Sequence of chain 1.A:
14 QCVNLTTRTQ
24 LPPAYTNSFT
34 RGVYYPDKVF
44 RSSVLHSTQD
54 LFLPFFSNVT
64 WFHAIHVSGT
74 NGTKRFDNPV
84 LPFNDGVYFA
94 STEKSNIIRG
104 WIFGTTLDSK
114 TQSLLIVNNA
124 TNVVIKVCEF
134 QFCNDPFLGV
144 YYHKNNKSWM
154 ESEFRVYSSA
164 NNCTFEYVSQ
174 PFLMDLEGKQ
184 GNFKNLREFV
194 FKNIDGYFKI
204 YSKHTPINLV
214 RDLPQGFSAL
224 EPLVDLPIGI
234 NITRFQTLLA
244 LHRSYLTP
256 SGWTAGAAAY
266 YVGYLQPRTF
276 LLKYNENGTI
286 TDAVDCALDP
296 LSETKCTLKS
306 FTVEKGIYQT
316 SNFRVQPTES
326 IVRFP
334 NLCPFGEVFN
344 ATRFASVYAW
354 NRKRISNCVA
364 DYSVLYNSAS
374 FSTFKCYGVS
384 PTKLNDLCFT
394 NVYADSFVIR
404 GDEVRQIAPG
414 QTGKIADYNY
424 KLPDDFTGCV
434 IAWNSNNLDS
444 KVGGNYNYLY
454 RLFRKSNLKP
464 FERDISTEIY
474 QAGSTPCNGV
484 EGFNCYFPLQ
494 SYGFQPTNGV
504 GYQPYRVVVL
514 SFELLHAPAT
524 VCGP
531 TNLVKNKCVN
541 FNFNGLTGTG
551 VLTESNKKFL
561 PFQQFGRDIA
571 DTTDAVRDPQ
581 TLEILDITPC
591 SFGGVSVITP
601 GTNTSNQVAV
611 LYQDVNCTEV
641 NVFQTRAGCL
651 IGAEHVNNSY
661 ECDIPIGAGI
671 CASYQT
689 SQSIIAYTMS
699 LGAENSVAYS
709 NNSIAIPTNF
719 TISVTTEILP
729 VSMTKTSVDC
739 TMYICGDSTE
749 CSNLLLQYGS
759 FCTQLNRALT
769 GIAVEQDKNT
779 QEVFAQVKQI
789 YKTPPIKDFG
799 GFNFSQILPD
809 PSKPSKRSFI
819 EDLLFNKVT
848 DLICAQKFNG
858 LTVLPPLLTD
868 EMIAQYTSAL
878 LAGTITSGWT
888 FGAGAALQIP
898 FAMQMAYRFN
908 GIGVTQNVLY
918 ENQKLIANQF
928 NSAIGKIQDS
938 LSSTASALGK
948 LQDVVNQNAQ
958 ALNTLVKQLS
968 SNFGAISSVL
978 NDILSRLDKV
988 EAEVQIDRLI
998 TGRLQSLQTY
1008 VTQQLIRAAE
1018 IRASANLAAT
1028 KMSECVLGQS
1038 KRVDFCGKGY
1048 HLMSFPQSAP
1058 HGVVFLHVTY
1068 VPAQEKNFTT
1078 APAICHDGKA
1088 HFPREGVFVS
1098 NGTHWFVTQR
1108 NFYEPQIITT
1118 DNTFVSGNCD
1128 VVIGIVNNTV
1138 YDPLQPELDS

This protein binds this small molecule.
Small molecule (SMILES): CC(=O)N[C@@H]1[C@@H](O)[C@H](O)[C@@H](CO)O[C@H]1O

Binding-site contacts:
Ligand atom C1 contacts residue ASN1074 of chain 1.B at 1.4 Å.
Ligand atom C7 contacts residue ASN1074 of chain 1.B at 3.8 Å.
Ligand atom N2 contacts residue ASN1074 of chain 1.B at 2.9 Å (h-bond).
Ligand atom O7 contacts residue ASN1074 of chain 1.B at 4.3 Å.
Ligand atom O5 contacts residue ASN1074 of chain 1.B at 2.4 Å (h-bond).
Ligand atom C3 contacts residue ASN1074 of chain 1.B at 3.8 Å.
Ligand atom O6 contacts residue ALA706 of chain 1.B at 3.5 Å.
Ligand atom C8 contacts residue GLU1072 of chain 1.B at 3.2 Å.
Ligand atom C8 contacts residue ASN1074 of chain 1.B at 4.3 Å.
Ligand atom C5 contacts residue ALA706 of chain 1.B at 3.6 Å (hydrophobic).
Ligand atom C8 contacts residue LYS1073 of chain 1.B at 4.3 Å.
Ligand atom C2 contacts residue ASN1074 of chain 1.B at 2.5 Å.
Ligand atom C6 contacts residue ALA706 of chain 1.B at 3.5 Å (hydrophobic).
Ligand atom C1 contacts residue GLN895 of chain 1.A at 4.4 Å.
Ligand atom C5 contacts residue ASN1074 of chain 1.B at 3.7 Å.
Ligand atom C4 contacts residue ASN1074 of chain 1.B at 4.2 Å.
Ligand atom O4 contacts residue ALA706 of chain 1.B at 4.4 Å.
Ligand atom O5 contacts residue ALA706 of chain 1.B at 4.5 Å.

Sequence of chain 1.B:
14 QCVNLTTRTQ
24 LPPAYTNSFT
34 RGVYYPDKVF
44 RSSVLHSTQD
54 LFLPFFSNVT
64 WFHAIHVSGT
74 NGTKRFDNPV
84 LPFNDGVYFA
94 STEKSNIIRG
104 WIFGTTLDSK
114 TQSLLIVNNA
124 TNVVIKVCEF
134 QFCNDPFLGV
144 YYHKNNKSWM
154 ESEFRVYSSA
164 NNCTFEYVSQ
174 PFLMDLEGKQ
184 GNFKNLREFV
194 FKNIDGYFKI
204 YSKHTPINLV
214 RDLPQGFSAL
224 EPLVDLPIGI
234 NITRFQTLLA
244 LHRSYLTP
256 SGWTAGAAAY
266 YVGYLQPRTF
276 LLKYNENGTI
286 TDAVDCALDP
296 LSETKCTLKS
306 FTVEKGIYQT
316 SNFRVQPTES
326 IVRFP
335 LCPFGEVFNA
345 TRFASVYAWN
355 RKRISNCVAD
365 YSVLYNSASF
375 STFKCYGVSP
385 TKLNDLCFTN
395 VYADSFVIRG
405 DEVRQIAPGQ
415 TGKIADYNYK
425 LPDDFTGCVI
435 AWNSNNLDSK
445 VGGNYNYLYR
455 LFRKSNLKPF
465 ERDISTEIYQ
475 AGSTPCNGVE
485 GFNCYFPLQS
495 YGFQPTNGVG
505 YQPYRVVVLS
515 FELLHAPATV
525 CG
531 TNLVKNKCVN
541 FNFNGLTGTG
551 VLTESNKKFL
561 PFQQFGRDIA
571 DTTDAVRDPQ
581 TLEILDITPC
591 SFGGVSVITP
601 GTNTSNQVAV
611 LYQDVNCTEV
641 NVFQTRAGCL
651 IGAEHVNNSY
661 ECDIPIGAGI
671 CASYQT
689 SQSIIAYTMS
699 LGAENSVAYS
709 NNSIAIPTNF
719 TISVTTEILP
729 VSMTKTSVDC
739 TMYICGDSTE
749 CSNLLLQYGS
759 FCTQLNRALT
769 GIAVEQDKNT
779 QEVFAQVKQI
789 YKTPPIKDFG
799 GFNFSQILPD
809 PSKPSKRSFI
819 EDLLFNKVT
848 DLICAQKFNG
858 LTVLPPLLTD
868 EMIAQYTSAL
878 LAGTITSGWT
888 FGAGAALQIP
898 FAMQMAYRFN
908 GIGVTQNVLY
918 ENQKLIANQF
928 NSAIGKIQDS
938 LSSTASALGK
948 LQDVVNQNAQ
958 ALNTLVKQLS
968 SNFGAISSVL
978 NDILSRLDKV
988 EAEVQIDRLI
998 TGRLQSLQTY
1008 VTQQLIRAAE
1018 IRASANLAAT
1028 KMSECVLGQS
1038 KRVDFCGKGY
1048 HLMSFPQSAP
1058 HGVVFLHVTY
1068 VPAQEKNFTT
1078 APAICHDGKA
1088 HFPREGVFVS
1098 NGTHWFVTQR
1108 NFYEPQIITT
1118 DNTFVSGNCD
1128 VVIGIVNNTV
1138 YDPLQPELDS